Binding-site contacts:
Ligand atom O3 contacts residue PHE213 of chain 2.A at 4.3 Å.
Ligand atom C2 contacts residue ARG216 of chain 2.A at 4.2 Å.
Ligand atom C2 contacts residue PHE213 of chain 2.A at 4.3 Å (hydrophobic).
Ligand atom O7 contacts residue PRO215 of chain 2.A at 3.6 Å.
Ligand atom C3 contacts residue ARG216 of chain 2.A at 4.4 Å.
Ligand atom O7 contacts residue SER221 of chain 2.A at 4.4 Å.
Ligand atom C8 contacts residue NAG1 of chain 3.F at 3.8 Å.
Ligand atom C5 contacts residue ASP219 of chain 2.A at 4.4 Å.
Ligand atom C1 contacts residue PHE213 of chain 2.A at 4.0 Å (hydrophobic).
Ligand atom C7 contacts residue ARG216 of chain 2.A at 3.9 Å.
Ligand atom C1 contacts residue ASN159 of chain 3.A at 1.4 Å.
Ligand atom C5 contacts residue ASN159 of chain 3.A at 3.6 Å.
Ligand atom N2 contacts residue ASN159 of chain 3.A at 2.9 Å (h-bond).
Ligand atom O7 contacts residue ARG214 of chain 2.A at 4.3 Å.
Ligand atom C2 contacts residue ASN159 of chain 3.A at 2.5 Å.
Ligand atom C8 contacts residue PHE213 of chain 2.A at 3.9 Å (hydrophobic).
Ligand atom C4 contacts residue ARG216 of chain 2.A at 4.2 Å.
Ligand atom C5 contacts residue LEU238 of chain 3.A at 4.2 Å (hydrophobic).
Ligand atom C7 contacts residue NAG1 of chain 3.F at 4.4 Å.
Ligand atom C7 contacts residue PHE213 of chain 2.A at 4.2 Å (hydrophobic).
Ligand atom O7 contacts residue ARG216 of chain 2.A at 2.8 Å (salt-bridge).
Ligand atom O6 contacts residue THR161 of chain 3.A at 3.1 Å (h-bond).
Ligand atom C4 contacts residue ASN159 of chain 3.A at 4.2 Å.
Ligand atom C6 contacts residue THR161 of chain 3.A at 3.3 Å.
Ligand atom C8 contacts residue ARG216 of chain 2.A at 4.4 Å.
Ligand atom O7 contacts residue ASN159 of chain 3.A at 3.6 Å.
Ligand atom C3 contacts residue PHE213 of chain 2.A at 3.9 Å (hydrophobic).
Ligand atom N2 contacts residue PHE213 of chain 2.A at 3.5 Å.
Ligand atom C7 contacts residue ASN159 of chain 3.A at 3.5 Å.
Ligand atom C3 contacts residue ASN159 of chain 3.A at 3.8 Å.
Ligand atom C8 contacts residue ILE236 of chain 3.A at 3.8 Å (hydrophobic).
Ligand atom C1 contacts residue ARG216 of chain 2.A at 4.0 Å.
Ligand atom C8 contacts residue PRO215 of chain 2.A at 4.2 Å (hydrophobic).
Ligand atom O5 contacts residue ASN159 of chain 3.A at 2.3 Å (h-bond).
Ligand atom C6 contacts residue LEU238 of chain 3.A at 4.1 Å (hydrophobic).
Ligand atom C8 contacts residue NAG2 of chain 3.F at 3.9 Å.
Ligand atom O6 contacts residue ARG216 of chain 2.A at 3.2 Å (salt-bridge).
Ligand atom O3 contacts residue ARG216 of chain 2.A at 3.9 Å.
Ligand atom O5 contacts residue LEU238 of chain 3.A at 4.3 Å.
Ligand atom C7 contacts residue PRO215 of chain 2.A at 4.3 Å (hydrophobic).

Sequence of chain 2.A:
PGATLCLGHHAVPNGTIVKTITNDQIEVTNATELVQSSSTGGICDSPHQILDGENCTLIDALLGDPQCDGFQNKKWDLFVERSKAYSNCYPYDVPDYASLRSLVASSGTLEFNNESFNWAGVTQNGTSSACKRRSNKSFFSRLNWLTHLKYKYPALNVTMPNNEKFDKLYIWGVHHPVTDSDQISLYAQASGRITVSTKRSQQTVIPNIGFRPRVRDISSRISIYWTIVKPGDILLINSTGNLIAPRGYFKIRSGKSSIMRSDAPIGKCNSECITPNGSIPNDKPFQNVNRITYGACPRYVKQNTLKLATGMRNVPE

The small molecule below binds the protein below.
Small molecule (SMILES): CC(=O)N[C@H]1[C@H](O[C@H]2[C@H](O)[C@@H](NC(C)=O)CO[C@@H]2CO)O[C@H](CO)[C@@H](O[C@@H]2O[C@H](CO)[C@@H](O)[C@H](O)[C@@H]2O)[C@@H]1O

Sequence of chain 3.A:
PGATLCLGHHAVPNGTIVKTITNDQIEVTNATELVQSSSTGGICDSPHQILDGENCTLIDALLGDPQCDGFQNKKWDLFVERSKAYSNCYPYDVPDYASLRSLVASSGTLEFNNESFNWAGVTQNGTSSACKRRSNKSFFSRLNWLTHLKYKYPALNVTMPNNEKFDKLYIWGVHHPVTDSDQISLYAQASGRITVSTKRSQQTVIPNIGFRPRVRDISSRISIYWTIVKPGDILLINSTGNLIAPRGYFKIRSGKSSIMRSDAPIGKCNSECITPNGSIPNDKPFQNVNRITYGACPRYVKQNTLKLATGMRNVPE